Sequence of chain 2.B:
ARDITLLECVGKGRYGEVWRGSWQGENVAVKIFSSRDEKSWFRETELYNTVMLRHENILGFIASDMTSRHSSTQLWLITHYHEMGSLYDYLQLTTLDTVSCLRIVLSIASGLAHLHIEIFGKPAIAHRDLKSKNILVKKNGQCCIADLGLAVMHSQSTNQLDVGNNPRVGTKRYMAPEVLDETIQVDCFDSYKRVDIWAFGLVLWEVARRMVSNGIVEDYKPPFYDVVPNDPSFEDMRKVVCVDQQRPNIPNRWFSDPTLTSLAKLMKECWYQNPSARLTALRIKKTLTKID

Binding-site contacts:
Ligand atom C19 contacts residue ASP95 of chain 2.B at 3.6 Å.
Ligand atom C01 contacts residue THR85 of chain 2.B at 3.3 Å.
Ligand atom C06 contacts residue LEU145 of chain 2.B at 3.9 Å (hydrophobic).
Ligand atom C22 contacts residue ASP95 of chain 2.B at 3.6 Å.
Ligand atom C01 contacts residue ALA35 of chain 2.B at 3.6 Å (hydrophobic).
Ligand atom C32 contacts residue GLU50 of chain 2.B at 3.6 Å.
Ligand atom C12 contacts residue TYR87 of chain 2.B at 3.5 Å (hydrophobic).
Ligand atom C29 contacts residue ASN143 of chain 2.B at 3.4 Å.
Ligand atom O02 contacts residue THR85 of chain 2.B at 3.9 Å.
Ligand atom C24 contacts residue LEU145 of chain 2.B at 3.9 Å (hydrophobic).
Ligand atom C07 contacts residue LEU145 of chain 2.B at 3.5 Å (hydrophobic).
Ligand atom C04 contacts residue THR85 of chain 2.B at 3.9 Å.
Ligand atom C04 contacts residue ALA35 of chain 2.B at 3.7 Å (hydrophobic).
Ligand atom C12 contacts residue VAL16 of chain 2.B at 3.8 Å (hydrophobic).
Ligand atom C26 contacts residue LEU145 of chain 2.B at 3.9 Å (hydrophobic).
Ligand atom C21 contacts residue VAL16 of chain 2.B at 3.4 Å (hydrophobic).
Ligand atom C07 contacts residue ALA35 of chain 2.B at 3.7 Å (hydrophobic).
Ligand atom O31 contacts residue LYS37 of chain 2.B at 3.6 Å.
Ligand atom C09 contacts residue HIS88 of chain 2.B at 3.2 Å.
Ligand atom C01 contacts residue LEU83 of chain 2.B at 3.5 Å (hydrophobic).
Ligand atom C32 contacts residue LEU83 of chain 2.B at 3.8 Å (hydrophobic).
Ligand atom C32 contacts residue ASP156 of chain 2.B at 3.8 Å.
Ligand atom C09 contacts residue TYR87 of chain 2.B at 3.9 Å (hydrophobic).
Ligand atom N08 contacts residue HIS88 of chain 2.B at 3.0 Å (h-bond).
Ligand atom C13 contacts residue TYR87 of chain 2.B at 3.7 Å (hydrophobic).
Ligand atom C11 contacts residue GLY91 of chain 2.B at 3.9 Å.
Ligand atom C17 contacts residue ASP95 of chain 2.B at 4.0 Å.
Ligand atom C14 contacts residue GLY91 of chain 2.B at 3.9 Å.
Ligand atom C22 contacts residue GLY91 of chain 2.B at 3.6 Å.
Ligand atom O28 contacts residue ALA155 of chain 2.B at 3.7 Å.
Ligand atom N08 contacts residue TYR87 of chain 2.B at 3.8 Å.
Ligand atom C23 contacts residue GLY91 of chain 2.B at 3.6 Å.
Ligand atom C29 contacts residue LYS142 of chain 2.B at 3.5 Å.
Ligand atom C16 contacts residue ASP95 of chain 2.B at 3.5 Å.
Ligand atom C13 contacts residue VAL16 of chain 2.B at 3.8 Å (hydrophobic).
Ligand atom C29 contacts residue ALA155 of chain 2.B at 3.8 Å (hydrophobic).
Ligand atom O02 contacts residue LEU83 of chain 2.B at 3.9 Å.
Ligand atom C01 contacts residue LYS37 of chain 2.B at 3.6 Å.
Ligand atom C07 contacts residue HIS86 of chain 2.B at 3.9 Å.
Ligand atom O02 contacts residue LYS37 of chain 2.B at 3.6 Å.

The small molecule below binds the protein below.
Small molecule (SMILES): COc1cc(-c2cncc(-c3ccc(C4CCN(C)CC4)cc3)c2C)cc(OC)c1OC